Sequence of chain 1.A:
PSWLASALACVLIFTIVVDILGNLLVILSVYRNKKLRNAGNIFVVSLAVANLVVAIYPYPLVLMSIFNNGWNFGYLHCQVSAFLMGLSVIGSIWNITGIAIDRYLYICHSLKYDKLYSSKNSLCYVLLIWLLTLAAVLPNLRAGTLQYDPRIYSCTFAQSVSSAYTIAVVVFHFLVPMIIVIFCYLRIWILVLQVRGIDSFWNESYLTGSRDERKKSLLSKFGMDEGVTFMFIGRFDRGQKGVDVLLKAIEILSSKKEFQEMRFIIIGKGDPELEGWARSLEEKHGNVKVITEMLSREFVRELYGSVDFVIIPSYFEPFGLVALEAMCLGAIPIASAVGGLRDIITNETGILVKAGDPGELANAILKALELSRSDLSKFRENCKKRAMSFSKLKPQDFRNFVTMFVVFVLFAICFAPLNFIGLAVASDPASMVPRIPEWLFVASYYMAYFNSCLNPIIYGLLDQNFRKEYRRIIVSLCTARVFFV

Binding-site contacts:
Ligand atom C12 contacts residue PHE170 of chain 1.A at 3.7 Å (hydrophobic).
Ligand atom C6 contacts residue THR169 of chain 1.A at 3.9 Å.
Ligand atom C15 contacts residue LEU432 of chain 1.A at 3.4 Å (hydrophobic).
Ligand atom C11 contacts residue PHE170 of chain 1.A at 3.7 Å (hydrophobic).
Ligand atom C18 contacts residue VAL102 of chain 1.A at 3.6 Å (hydrophobic).
Ligand atom N2 contacts residue MET98 of chain 1.A at 3.8 Å.
Ligand atom C16 contacts residue TYR463 of chain 1.A at 3.4 Å (hydrophobic).
Ligand atom C10 contacts residue PHE170 of chain 1.A at 3.6 Å (hydrophobic).
Ligand atom C8 contacts residue ALA95 of chain 1.A at 3.4 Å (hydrophobic).
Ligand atom C13 contacts residue ASN153 of chain 1.A at 3.4 Å.
Ligand atom N1 contacts residue LEU432 of chain 1.A at 4.0 Å.
Ligand atom C14 contacts residue LEU432 of chain 1.A at 3.5 Å (hydrophobic).
Ligand atom C2 contacts residue LEU432 of chain 1.A at 3.9 Å (hydrophobic).
Ligand atom C17 contacts residue TYR463 of chain 1.A at 3.5 Å (hydrophobic).
Ligand atom C7 contacts residue ALA95 of chain 1.A at 4.0 Å (hydrophobic).
Ligand atom C15 contacts residue TYR459 of chain 1.A at 3.4 Å (hydrophobic).
Ligand atom C2 contacts residue GLN172 of chain 1.A at 3.6 Å.
Ligand atom C9 contacts residue LEU159 of chain 1.A at 3.9 Å (hydrophobic).
Ligand atom C18 contacts residue MET98 of chain 1.A at 3.9 Å (hydrophobic).
Ligand atom C8 contacts residue GLY99 of chain 1.A at 3.4 Å.
Ligand atom C1 contacts residue VAL183 of chain 1.A at 3.8 Å (hydrophobic).
Ligand atom O2 contacts residue LEU432 of chain 1.A at 3.8 Å.
Ligand atom C7 contacts residue GLY99 of chain 1.A at 3.4 Å.
Ligand atom O2 contacts residue GLN172 of chain 1.A at 2.9 Å (h-bond).
Ligand atom N2 contacts residue GLY99 of chain 1.A at 3.7 Å.
Ligand atom C7 contacts residue PHE170 of chain 1.A at 3.9 Å (hydrophobic).
Ligand atom C9 contacts residue VAL150 of chain 1.A at 3.4 Å (hydrophobic).
Ligand atom C17 contacts residue VAL102 of chain 1.A at 3.7 Å (hydrophobic).
Ligand atom N2 contacts residue THR169 of chain 1.A at 3.9 Å.
Ligand atom O1 contacts residue PHE170 of chain 1.A at 3.5 Å.
Ligand atom C1 contacts residue ASN433 of chain 1.A at 3.9 Å.
Ligand atom C1 contacts residue LEU432 of chain 1.A at 3.8 Å (hydrophobic).
Ligand atom C14 contacts residue TYR459 of chain 1.A at 3.5 Å (hydrophobic).
Ligand atom C1 contacts residue GLN172 of chain 1.A at 3.6 Å.
Ligand atom C9 contacts residue GLY99 of chain 1.A at 3.9 Å.
Ligand atom C10 contacts residue ASN153 of chain 1.A at 3.3 Å.
Ligand atom C9 contacts residue ASN153 of chain 1.A at 3.5 Å.
Ligand atom C16 contacts residue ALA462 of chain 1.A at 3.6 Å (hydrophobic).
Ligand atom C14 contacts residue THR169 of chain 1.A at 4.0 Å.
Ligand atom O1 contacts residue ASN153 of chain 1.A at 2.4 Å (h-bond).

A protein and the small-molecule ligand that binds it are described below.
Small molecule (SMILES): COc1ccc2[nH]c(-c3ccccc3)c(CCNC(C)=O)c2c1